This small molecule binds to this protein.
Small molecule (SMILES): Nc1c(S(=O)(=O)O)cc(Nc2ccc(Nc3nc(Cl)nc(Nc4ccccc4S(=O)(=O)O)n3)c(S(=O)(=O)O)c2)c2c1C(=O)c1ccccc1C2=O

Binding-site contacts:
Ligand atom CD5 contacts residue TYR151 of chain 2.D at 3.2 Å (hydrophobic).
Ligand atom O2B contacts residue THR128 of chain 1.D at 3.5 Å (h-bond).
Ligand atom O3A contacts residue TYR127 of chain 1.D at 3.2 Å (h-bond).
Ligand atom O4 contacts residue FMN1 of chain 2.K at 3.3 Å.
Ligand atom C3 contacts residue FMN1 of chain 2.K at 3.5 Å.
Ligand atom C11 contacts residue FMN1 of chain 2.K at 3.5 Å.
Ligand atom CL contacts residue GLU129 of chain 1.D at 3.1 Å.
Ligand atom CC2 contacts residue ALA188 of chain 2.D at 3.4 Å (hydrophobic).
Ligand atom NC3 contacts residue ASN130 of chain 1.D at 3.5 Å (h-bond).
Ligand atom O1D contacts residue VAL150 of chain 2.D at 3.0 Å (h-bond).
Ligand atom CB4 contacts residue ASN187 of chain 2.D at 3.5 Å.
Ligand atom NC1 contacts residue ALA188 of chain 2.D at 3.4 Å.
Ligand atom O2B contacts residue TYR127 of chain 1.D at 3.3 Å.
Ligand atom CB6 contacts residue PRO132 of chain 1.D at 3.6 Å (hydrophobic).
Ligand atom CC4 contacts residue ASN130 of chain 1.D at 3.3 Å.
Ligand atom C10 contacts residue FMN1 of chain 2.K at 3.3 Å.
Ligand atom C9 contacts residue FMN1 of chain 2.K at 3.5 Å.
Ligand atom C4 contacts residue FMN1 of chain 2.K at 3.5 Å.
Ligand atom CB5 contacts residue PRO132 of chain 1.D at 3.5 Å (hydrophobic).
Ligand atom O1D contacts residue GLY149 of chain 2.D at 3.2 Å.
Ligand atom O11 contacts residue PRO132 of chain 1.D at 3.5 Å.
Ligand atom CC2 contacts residue GLU129 of chain 1.D at 3.5 Å.
Ligand atom NC1 contacts residue GLU129 of chain 1.D at 3.7 Å.
Ligand atom C7 contacts residue ALA119 of chain 1.D at 3.4 Å (hydrophobic).
Ligand atom O3D contacts residue VAL150 of chain 2.D at 3.4 Å.
Ligand atom C5 contacts residue FMN1 of chain 2.K at 3.2 Å.
Ligand atom C6 contacts residue FMN1 of chain 2.K at 3.2 Å.
Ligand atom C12 contacts residue FMN1 of chain 2.K at 3.6 Å.
Ligand atom C8 contacts residue ASN104 of chain 2.D at 3.3 Å.
Ligand atom ND contacts residue ASN130 of chain 1.D at 3.4 Å (h-bond).
Ligand atom O1B contacts residue TYR127 of chain 1.D at 3.5 Å.
Ligand atom NB contacts residue PRO132 of chain 1.D at 3.6 Å.
Ligand atom CB5 contacts residue ASN187 of chain 2.D at 3.5 Å.
Ligand atom O11 contacts residue FMN1 of chain 2.K at 3.7 Å.
Ligand atom C14 contacts residue ASN187 of chain 2.D at 3.5 Å.
Ligand atom C5 contacts residue PHE125 of chain 1.D at 3.6 Å (hydrophobic).
Ligand atom CD6 contacts residue TYR151 of chain 2.D at 3.7 Å (hydrophobic).
Ligand atom NC5 contacts residue GLY131 of chain 1.D at 3.7 Å.
Ligand atom O1A contacts residue ASN187 of chain 2.D at 3.7 Å.
Ligand atom O3D contacts residue TYR156 of chain 2.D at 3.7 Å.

Sequence of chain 2.D:
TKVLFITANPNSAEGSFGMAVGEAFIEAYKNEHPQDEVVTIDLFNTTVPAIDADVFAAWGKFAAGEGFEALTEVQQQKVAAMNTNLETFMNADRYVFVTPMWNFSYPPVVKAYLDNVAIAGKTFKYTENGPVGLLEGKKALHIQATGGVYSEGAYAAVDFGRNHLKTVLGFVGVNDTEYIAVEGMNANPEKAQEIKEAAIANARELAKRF

Sequence of chain 1.D:
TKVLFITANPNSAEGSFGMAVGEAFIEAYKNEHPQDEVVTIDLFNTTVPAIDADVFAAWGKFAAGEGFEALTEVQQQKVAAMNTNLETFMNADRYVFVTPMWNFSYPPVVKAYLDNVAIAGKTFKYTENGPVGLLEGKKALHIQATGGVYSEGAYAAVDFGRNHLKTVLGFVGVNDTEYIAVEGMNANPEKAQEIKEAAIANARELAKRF